Sequence of chain 15.A:
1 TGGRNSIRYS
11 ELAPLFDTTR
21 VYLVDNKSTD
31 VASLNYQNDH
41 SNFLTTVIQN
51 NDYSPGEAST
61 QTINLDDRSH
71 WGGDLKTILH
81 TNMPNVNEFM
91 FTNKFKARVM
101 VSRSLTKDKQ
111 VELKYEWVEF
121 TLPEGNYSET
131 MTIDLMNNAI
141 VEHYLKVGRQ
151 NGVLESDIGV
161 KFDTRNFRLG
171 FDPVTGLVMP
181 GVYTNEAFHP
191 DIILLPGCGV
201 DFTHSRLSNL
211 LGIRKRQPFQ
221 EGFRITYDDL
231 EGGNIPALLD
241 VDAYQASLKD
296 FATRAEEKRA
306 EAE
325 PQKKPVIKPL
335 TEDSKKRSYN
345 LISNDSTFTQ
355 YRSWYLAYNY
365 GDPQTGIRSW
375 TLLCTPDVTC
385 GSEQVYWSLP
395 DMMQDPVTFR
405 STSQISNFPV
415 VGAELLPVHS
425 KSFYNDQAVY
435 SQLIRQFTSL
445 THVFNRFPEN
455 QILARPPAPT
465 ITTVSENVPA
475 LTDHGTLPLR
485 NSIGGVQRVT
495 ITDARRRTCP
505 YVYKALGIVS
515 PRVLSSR

This small molecule binds to this protein.
Small molecule (SMILES): CCCCCCCCCCCC[N+](C)(C)CCCS(=O)(=O)O

Binding-site contacts:
Ligand atom C1 contacts residue TRP374 of chain 15.A at 3.3 Å (hydrophobic).
Ligand atom C1 contacts residue ARG224 of chain 15.A at 4.1 Å.
Ligand atom S1 contacts residue GLY222 of chain 15.A at 3.8 Å.
Ligand atom C2 contacts residue ARG224 of chain 15.A at 4.0 Å.
Ligand atom O1S contacts residue TRP374 of chain 15.A at 4.0 Å.
Ligand atom S1 contacts residue LYS215 of chain 15.A at 4.1 Å.
Ligand atom O1S contacts residue GLY222 of chain 15.A at 3.0 Å (h-bond).
Ligand atom O1S contacts residue ARG224 of chain 15.A at 2.9 Å (salt-bridge).
Ligand atom O2S contacts residue LYS215 of chain 15.A at 3.1 Å (salt-bridge).
Ligand atom O2S contacts residue GLY222 of chain 15.A at 3.4 Å (h-bond).
Ligand atom N1 contacts residue TRP374 of chain 15.A at 3.5 Å.
Ligand atom C3 contacts residue ASP229 of chain 15.A at 4.4 Å.
Ligand atom O3S contacts residue ARG224 of chain 15.A at 3.8 Å.
Ligand atom O1S contacts residue LYS215 of chain 15.A at 3.9 Å.
Ligand atom O1S contacts residue PHE223 of chain 15.A at 3.2 Å.
Ligand atom S1 contacts residue ARG224 of chain 15.A at 4.0 Å.
Ligand atom S1 contacts residue TRP374 of chain 15.A at 4.4 Å.
Ligand atom C2 contacts residue TRP374 of chain 15.A at 4.0 Å (hydrophobic).
Ligand atom C3 contacts residue TRP374 of chain 15.A at 4.0 Å (hydrophobic).